Binding-site contacts:
Ligand atom CM contacts residue HIS31 of chain 1.B at 3.4 Å.
Ligand atom N3 contacts residue ASN36 of chain 1.A at 3.2 Å (h-bond).
Ligand atom N1 contacts residue TYR99 of chain 1.A at 3.4 Å.
Ligand atom N1 contacts residue PHE94 of chain 1.B at 3.5 Å.
Ligand atom C15 contacts residue TYR37 of chain 1.B at 3.5 Å (hydrophobic).
Ligand atom C4A contacts residue LEU101 of chain 1.B at 3.8 Å (hydrophobic).
Ligand atom N8 contacts residue TYR99 of chain 1.A at 3.5 Å.
Ligand atom C12 contacts residue TYR33 of chain 1.A at 3.6 Å (hydrophobic).
Ligand atom NA2 contacts residue TYR99 of chain 1.A at 3.7 Å.
Ligand atom C9 contacts residue GLY96 of chain 1.B at 3.6 Å.
Ligand atom N10 contacts residue GLY96 of chain 1.B at 3.6 Å.
Ligand atom C13 contacts residue TYR33 of chain 1.A at 3.7 Å (hydrophobic).
Ligand atom C7 contacts residue GLY96 of chain 1.B at 3.3 Å.
Ligand atom C8A contacts residue TYR99 of chain 1.A at 3.5 Å (hydrophobic).
Ligand atom NA4 contacts residue TYR51 of chain 1.A at 3.3 Å.
Ligand atom N8 contacts residue GLU39 of chain 1.B at 3.5 Å (salt-bridge).
Ligand atom NA2 contacts residue PHE94 of chain 1.B at 3.6 Å.
Ligand atom O1 contacts residue PRO32 of chain 1.A at 3.6 Å.
Ligand atom C4 contacts residue LEU101 of chain 1.B at 3.6 Å (hydrophobic).
Ligand atom C6 contacts residue GLY96 of chain 1.B at 3.5 Å.
Ligand atom C4 contacts residue TYR99 of chain 1.A at 3.7 Å (hydrophobic).
Ligand atom C7 contacts residue TYR37 of chain 1.B at 3.6 Å (hydrophobic).
Ligand atom C4A contacts residue TYR99 of chain 1.A at 3.7 Å (hydrophobic).
Ligand atom N3 contacts residue TYR99 of chain 1.A at 3.4 Å.
Ligand atom NA4 contacts residue ALA34 of chain 1.A at 3.5 Å.
Ligand atom C8A contacts residue GLU39 of chain 1.B at 3.5 Å.
Ligand atom C16 contacts residue ASN33 of chain 1.B at 3.8 Å.
Ligand atom C2 contacts residue TYR99 of chain 1.A at 3.4 Å (hydrophobic).
Ligand atom N1 contacts residue GLU39 of chain 1.B at 2.8 Å (salt-bridge).
Ligand atom NA4 contacts residue LEU101 of chain 1.B at 3.4 Å.
Ligand atom N8 contacts residue TYR37 of chain 1.B at 3.7 Å.
Ligand atom N8 contacts residue GLY96 of chain 1.B at 3.8 Å.
Ligand atom C16 contacts residue TYR37 of chain 1.B at 3.4 Å (hydrophobic).
Ligand atom C4 contacts residue ASN36 of chain 1.A at 3.8 Å.
Ligand atom NA4 contacts residue ASN36 of chain 1.A at 2.9 Å (h-bond).
Ligand atom NA2 contacts residue GLU39 of chain 1.B at 2.9 Å (salt-bridge).
Ligand atom C2 contacts residue GLU39 of chain 1.B at 3.6 Å.
Ligand atom NA2 contacts residue TYR41 of chain 1.B at 3.3 Å (h-bond).
Ligand atom CM contacts residue GLY96 of chain 1.B at 3.4 Å.
Ligand atom C2 contacts residue PHE94 of chain 1.B at 3.5 Å (hydrophobic).

Sequence of chain 1.A:
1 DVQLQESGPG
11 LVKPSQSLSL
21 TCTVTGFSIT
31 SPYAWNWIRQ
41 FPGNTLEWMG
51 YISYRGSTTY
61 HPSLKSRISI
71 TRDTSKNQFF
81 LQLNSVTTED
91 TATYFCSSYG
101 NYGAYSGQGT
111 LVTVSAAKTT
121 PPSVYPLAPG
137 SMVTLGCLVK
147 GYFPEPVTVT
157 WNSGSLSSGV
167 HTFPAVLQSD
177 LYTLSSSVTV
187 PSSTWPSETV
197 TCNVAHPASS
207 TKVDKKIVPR

A protein and the small-molecule ligand that binds it are described below.
Small molecule (SMILES): CN(Cc1cnc2[nH+]c(N)nc(N)c2n1)c1ccc(C(=O)N[C@@H](CCC(=O)O)C(=O)O)cc1

Sequence of chain 1.B:
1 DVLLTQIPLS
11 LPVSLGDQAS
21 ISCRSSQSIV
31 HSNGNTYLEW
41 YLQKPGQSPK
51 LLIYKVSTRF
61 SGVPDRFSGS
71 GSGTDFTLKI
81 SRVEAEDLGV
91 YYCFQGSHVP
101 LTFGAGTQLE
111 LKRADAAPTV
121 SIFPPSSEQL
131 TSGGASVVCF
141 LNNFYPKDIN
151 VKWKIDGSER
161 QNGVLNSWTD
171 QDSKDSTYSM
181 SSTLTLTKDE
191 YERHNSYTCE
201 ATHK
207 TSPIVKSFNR